Sequence of chain 1.B:
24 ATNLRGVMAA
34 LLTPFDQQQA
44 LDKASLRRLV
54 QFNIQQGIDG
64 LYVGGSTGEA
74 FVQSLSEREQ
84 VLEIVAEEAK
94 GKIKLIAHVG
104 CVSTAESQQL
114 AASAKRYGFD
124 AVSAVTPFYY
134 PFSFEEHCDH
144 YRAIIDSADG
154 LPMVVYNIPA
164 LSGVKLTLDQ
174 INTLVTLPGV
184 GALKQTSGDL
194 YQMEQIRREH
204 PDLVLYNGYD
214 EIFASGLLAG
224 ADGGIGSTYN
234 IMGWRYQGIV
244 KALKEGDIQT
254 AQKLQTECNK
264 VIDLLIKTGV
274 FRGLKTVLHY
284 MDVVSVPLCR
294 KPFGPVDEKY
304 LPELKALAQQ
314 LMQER

A small-molecule ligand and the protein it binds are described below.
Small molecule (SMILES): O=C[C@H](O)[C@@H](O)[C@@H](O)CO

Binding-site contacts:
Ligand atom O4 contacts residue TYR212 of chain 1.B at 4.2 Å.
Ligand atom O2 contacts residue ASP192 of chain 1.D at 3.7 Å.
Ligand atom O5 contacts residue ASP192 of chain 1.D at 3.6 Å.
Ligand atom O3 contacts residue TYR194 of chain 1.D at 3.4 Å.
Ligand atom C4 contacts residue ASP192 of chain 1.D at 4.0 Å.
Ligand atom O5 contacts residue SO41 of chain 1.J at 4.3 Å.
Ligand atom C5 contacts residue SO41 of chain 1.J at 4.3 Å.
Ligand atom O1 contacts residue TYR194 of chain 1.D at 4.0 Å.
Ligand atom C5 contacts residue GLY191 of chain 1.B at 3.5 Å.
Ligand atom O1 contacts residue ILE269 of chain 1.B at 4.4 Å.
Ligand atom O5 contacts residue GLY191 of chain 1.D at 4.2 Å.
Ligand atom O3 contacts residue ASP192 of chain 1.D at 4.0 Å.
Ligand atom C1 contacts residue GLU214 of chain 1.B at 4.0 Å.
Ligand atom O4 contacts residue SO41 of chain 1.J at 3.5 Å (h-bond).
Ligand atom O5 contacts residue GLY191 of chain 1.B at 3.6 Å.
Ligand atom C3 contacts residue GLU214 of chain 1.B at 3.8 Å.
Ligand atom C2 contacts residue GLU214 of chain 1.B at 4.4 Å.
Ligand atom O1 contacts residue GLU214 of chain 1.B at 4.2 Å.
Ligand atom O3 contacts residue GLU214 of chain 1.B at 3.2 Å (salt-bridge).
Ligand atom C3 contacts residue TYR212 of chain 1.B at 4.5 Å (hydrophobic).
Ligand atom C5 contacts residue ASP192 of chain 1.D at 3.8 Å.

Sequence of chain 1.D:
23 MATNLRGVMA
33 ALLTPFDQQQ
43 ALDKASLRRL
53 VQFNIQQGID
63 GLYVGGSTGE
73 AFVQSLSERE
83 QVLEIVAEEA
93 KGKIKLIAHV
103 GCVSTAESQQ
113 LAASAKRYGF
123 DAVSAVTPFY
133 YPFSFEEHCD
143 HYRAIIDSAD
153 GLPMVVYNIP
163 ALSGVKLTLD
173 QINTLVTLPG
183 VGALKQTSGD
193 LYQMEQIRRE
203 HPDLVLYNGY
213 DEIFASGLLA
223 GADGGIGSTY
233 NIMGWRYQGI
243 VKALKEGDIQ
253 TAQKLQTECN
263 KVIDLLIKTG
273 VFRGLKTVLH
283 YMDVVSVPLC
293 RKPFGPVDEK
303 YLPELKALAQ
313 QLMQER